Binding-site contacts:
Ligand atom C6 contacts residue LEU149 of chain 1.A at 3.9 Å (hydrophobic).
Ligand atom C12 contacts residue LEU149 of chain 1.A at 4.0 Å (hydrophobic).
Ligand atom C12 contacts residue VAL143 of chain 1.A at 4.0 Å (hydrophobic).
Ligand atom C21 contacts residue TYR155 of chain 1.A at 3.6 Å (hydrophobic).
Ligand atom C7 contacts residue TYR218 of chain 1.A at 3.5 Å (hydrophobic).
Ligand atom C6 contacts residue VAL225 of chain 1.A at 4.0 Å (hydrophobic).
Ligand atom C27 contacts residue ASN152 of chain 1.A at 3.6 Å.
Ligand atom C11 contacts residue LEU149 of chain 1.A at 4.1 Å (hydrophobic).
Ligand atom C8 contacts residue TYR218 of chain 1.A at 3.9 Å (hydrophobic).
Ligand atom C18 contacts residue SER142 of chain 1.A at 4.0 Å.
Ligand atom O4 contacts residue MET279 of chain 1.A at 3.5 Å (h-bond).
Ligand atom C5 contacts residue HIS221 of chain 1.A at 3.4 Å.
Ligand atom C24 contacts residue TYR155 of chain 1.A at 4.0 Å (hydrophobic).
Ligand atom C11 contacts residue VAL225 of chain 1.A at 4.0 Å (hydrophobic).
Ligand atom O19 contacts residue TYR155 of chain 1.A at 3.6 Å (h-bond).
Ligand atom C20 contacts residue LEU149 of chain 1.A at 3.4 Å (hydrophobic).
Ligand atom C16 contacts residue PHE226 of chain 1.A at 3.9 Å (hydrophobic).
Ligand atom C28 contacts residue PHE192 of chain 1.A at 3.6 Å (hydrophobic).
Ligand atom O29 contacts residue PHE192 of chain 1.A at 3.7 Å.
Ligand atom N30 contacts residue PHE192 of chain 1.A at 3.3 Å.
Ligand atom C3 contacts residue HIS221 of chain 1.A at 3.5 Å.
Ligand atom C5 contacts residue LEU149 of chain 1.A at 3.9 Å (hydrophobic).
Ligand atom C20 contacts residue SER142 of chain 1.A at 3.8 Å.
Ligand atom C23 contacts residue TYR155 of chain 1.A at 3.7 Å (hydrophobic).
Ligand atom C15 contacts residue PHE226 of chain 1.A at 4.0 Å (hydrophobic).
Ligand atom C9 contacts residue LEU149 of chain 1.A at 3.8 Å (hydrophobic).
Ligand atom C13 contacts residue VAL143 of chain 1.A at 3.9 Å (hydrophobic).
Ligand atom C5 contacts residue VAL225 of chain 1.A at 3.9 Å (hydrophobic).
Ligand atom O19 contacts residue CYS185 of chain 1.A at 4.0 Å.
Ligand atom O4 contacts residue HIS221 of chain 1.A at 3.0 Å.
Ligand atom C13 contacts residue PRO187 of chain 1.A at 3.9 Å (hydrophobic).
Ligand atom C1 contacts residue PHE259 of chain 1.A at 3.5 Å (hydrophobic).
Ligand atom O19 contacts residue SER142 of chain 1.A at 2.8 Å (h-bond).
Ligand atom C17 contacts residue PHE226 of chain 1.A at 4.1 Å (hydrophobic).
Ligand atom C8 contacts residue PHE226 of chain 1.A at 3.9 Å (hydrophobic).
Ligand atom C20 contacts residue GLY144 of chain 1.A at 3.6 Å.
Ligand atom C2 contacts residue PHE259 of chain 1.A at 3.9 Å (hydrophobic).
Ligand atom O4 contacts residue GLU282 of chain 1.A at 3.8 Å.
Ligand atom C22 contacts residue TYR155 of chain 1.A at 3.6 Å (hydrophobic).
Ligand atom C25 contacts residue GLY94 of chain 1.A at 3.6 Å.

A small-molecule ligand and the protein it binds are described below.
Small molecule (SMILES): C[C@]12CC[C@@H]3c4ccc(O)cc4CC[C@H]3[C@@H]1C[C@H](Cc1cccc(C(N)=O)c1)[C@@H]2O

Sequence of chain 1.A:
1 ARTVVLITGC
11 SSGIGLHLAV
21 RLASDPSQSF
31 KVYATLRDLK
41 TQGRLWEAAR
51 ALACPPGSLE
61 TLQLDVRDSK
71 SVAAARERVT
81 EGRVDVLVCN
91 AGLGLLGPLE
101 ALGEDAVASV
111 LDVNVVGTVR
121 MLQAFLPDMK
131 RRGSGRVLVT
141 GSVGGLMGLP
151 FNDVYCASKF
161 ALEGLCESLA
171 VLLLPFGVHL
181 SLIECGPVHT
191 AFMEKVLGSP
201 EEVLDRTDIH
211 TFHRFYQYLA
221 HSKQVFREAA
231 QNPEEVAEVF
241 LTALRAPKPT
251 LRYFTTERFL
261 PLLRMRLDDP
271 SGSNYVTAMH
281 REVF